Binding-site contacts:
Ligand atom C8 contacts residue ASN311 of chain 1.A at 3.7 Å.
Ligand atom C7 contacts residue ASN313 of chain 1.A at 3.2 Å.
Ligand atom N2 contacts residue ASN313 of chain 1.A at 2.9 Å (h-bond).
Ligand atom O5 contacts residue ASN313 of chain 1.A at 2.4 Å (h-bond).
Ligand atom C1 contacts residue ASN313 of chain 1.A at 1.5 Å.
Ligand atom C7 contacts residue ASN311 of chain 1.A at 3.8 Å.
Ligand atom C4 contacts residue ASN313 of chain 1.A at 4.2 Å.
Ligand atom C3 contacts residue ASN313 of chain 1.A at 3.8 Å.
Ligand atom O7 contacts residue ASN313 of chain 1.A at 3.2 Å (h-bond).
Ligand atom C2 contacts residue ASN313 of chain 1.A at 2.5 Å.
Ligand atom C8 contacts residue GLU312 of chain 1.A at 3.9 Å.
Ligand atom C5 contacts residue ASN313 of chain 1.A at 3.7 Å.
Ligand atom C8 contacts residue ASN313 of chain 1.A at 4.2 Å.
Ligand atom O7 contacts residue ASN311 of chain 1.A at 3.0 Å (h-bond).

The protein below binds the small molecule below.
Small molecule (SMILES): CC(=O)N[C@@H]1[C@@H](O)[C@H](O)[C@@H](CO)O[C@H]1O

Sequence of chain 1.A:
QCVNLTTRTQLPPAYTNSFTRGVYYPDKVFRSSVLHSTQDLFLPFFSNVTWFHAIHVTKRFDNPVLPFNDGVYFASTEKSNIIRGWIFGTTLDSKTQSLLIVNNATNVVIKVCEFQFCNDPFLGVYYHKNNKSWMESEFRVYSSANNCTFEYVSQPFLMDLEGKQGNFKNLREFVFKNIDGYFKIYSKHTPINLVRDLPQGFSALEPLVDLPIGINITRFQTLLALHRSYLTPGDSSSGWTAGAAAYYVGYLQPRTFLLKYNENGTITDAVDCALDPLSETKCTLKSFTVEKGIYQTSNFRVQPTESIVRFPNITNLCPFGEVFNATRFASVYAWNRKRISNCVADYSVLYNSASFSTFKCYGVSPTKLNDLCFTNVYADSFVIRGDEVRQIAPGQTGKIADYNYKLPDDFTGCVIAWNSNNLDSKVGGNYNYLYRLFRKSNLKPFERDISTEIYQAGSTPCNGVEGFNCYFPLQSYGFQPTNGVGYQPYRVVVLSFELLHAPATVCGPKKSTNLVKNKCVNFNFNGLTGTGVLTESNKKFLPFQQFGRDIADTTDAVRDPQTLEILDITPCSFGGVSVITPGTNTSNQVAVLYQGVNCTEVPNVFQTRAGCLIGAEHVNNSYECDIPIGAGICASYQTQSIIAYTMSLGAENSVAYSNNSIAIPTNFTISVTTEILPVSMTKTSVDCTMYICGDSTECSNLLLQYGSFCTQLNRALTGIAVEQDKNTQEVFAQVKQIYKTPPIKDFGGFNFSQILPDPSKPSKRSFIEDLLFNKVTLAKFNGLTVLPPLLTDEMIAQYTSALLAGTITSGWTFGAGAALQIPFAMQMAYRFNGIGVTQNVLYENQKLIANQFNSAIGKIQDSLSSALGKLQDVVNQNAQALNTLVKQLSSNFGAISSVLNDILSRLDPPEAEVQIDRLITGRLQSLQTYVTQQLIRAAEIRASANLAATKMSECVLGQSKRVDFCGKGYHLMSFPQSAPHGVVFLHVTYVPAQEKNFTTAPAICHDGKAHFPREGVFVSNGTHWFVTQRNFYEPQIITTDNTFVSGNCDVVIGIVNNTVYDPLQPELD